This protein binds this small molecule.
Small molecule (SMILES): C[C@H](O)[C@H](N)[C@@H]1O[C@](O)(C(=O)O)C[C@H](O)[C@@H]1N

Sequence of chain 1.T:
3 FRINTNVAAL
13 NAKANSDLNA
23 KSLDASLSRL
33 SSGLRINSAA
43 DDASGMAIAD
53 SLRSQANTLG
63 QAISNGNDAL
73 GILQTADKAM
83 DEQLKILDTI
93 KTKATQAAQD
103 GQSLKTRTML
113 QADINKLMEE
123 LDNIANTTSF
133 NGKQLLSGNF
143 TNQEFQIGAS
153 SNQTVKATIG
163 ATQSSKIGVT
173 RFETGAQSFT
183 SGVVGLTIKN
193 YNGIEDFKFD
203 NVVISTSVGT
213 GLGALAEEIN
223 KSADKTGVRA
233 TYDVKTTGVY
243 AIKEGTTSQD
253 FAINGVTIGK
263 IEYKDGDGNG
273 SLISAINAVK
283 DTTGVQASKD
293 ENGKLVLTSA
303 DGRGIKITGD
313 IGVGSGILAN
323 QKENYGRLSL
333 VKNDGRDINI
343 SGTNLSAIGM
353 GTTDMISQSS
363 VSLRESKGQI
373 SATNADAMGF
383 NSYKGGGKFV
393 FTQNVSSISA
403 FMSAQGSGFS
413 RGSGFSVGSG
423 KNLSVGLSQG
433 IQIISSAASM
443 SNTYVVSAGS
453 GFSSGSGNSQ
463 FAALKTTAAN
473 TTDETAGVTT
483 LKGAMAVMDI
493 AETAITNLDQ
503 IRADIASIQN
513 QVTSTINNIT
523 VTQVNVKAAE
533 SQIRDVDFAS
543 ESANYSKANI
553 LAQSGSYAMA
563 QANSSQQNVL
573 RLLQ

Binding-site contacts:
Ligand atom C5 contacts residue SER461 of chain 1.T at 4.0 Å.
Ligand atom N5 contacts residue THR354 of chain 1.T at 4.4 Å.
Ligand atom C7 contacts residue ALA439 of chain 1.T at 3.9 Å (hydrophobic).
Ligand atom C1 contacts residue SER461 of chain 1.T at 1.9 Å.
Ligand atom C1 contacts residue GLY457 of chain 1.T at 3.4 Å.
Ligand atom C4 contacts residue SER461 of chain 1.T at 3.5 Å.
Ligand atom N7 contacts residue MET442 of chain 1.T at 3.7 Å.
Ligand atom O1B contacts residue SER461 of chain 1.T at 2.4 Å (h-bond).
Ligand atom C1 contacts residue SER456 of chain 1.T at 4.3 Å.
Ligand atom C4 contacts residue THR354 of chain 1.T at 3.3 Å.
Ligand atom C6 contacts residue MET357 of chain 1.T at 4.5 Å (hydrophobic).
Ligand atom C9 contacts residue ALA439 of chain 1.T at 3.2 Å (hydrophobic).
Ligand atom O8 contacts residue SER456 of chain 1.T at 4.1 Å.
Ligand atom C2 contacts residue SER461 of chain 1.T at 1.4 Å.
Ligand atom C8 contacts residue ALA439 of chain 1.T at 3.5 Å (hydrophobic).
Ligand atom O4 contacts residue THR354 of chain 1.T at 2.4 Å (h-bond).
Ligand atom O1B contacts residue GLY457 of chain 1.T at 3.7 Å.
Ligand atom C5 contacts residue THR354 of chain 1.T at 3.9 Å.
Ligand atom O1B contacts residue GLY459 of chain 1.T at 3.5 Å (h-bond).
Ligand atom O1A contacts residue SER455 of chain 1.T at 4.3 Å.
Ligand atom C6 contacts residue SER461 of chain 1.T at 3.3 Å.
Ligand atom O1A contacts residue SER461 of chain 1.T at 2.9 Å (h-bond).
Ligand atom N7 contacts residue ALA439 of chain 1.T at 3.8 Å.
Ligand atom N7 contacts residue SER461 of chain 1.T at 4.5 Å.
Ligand atom C9 contacts residue ALA440 of chain 1.T at 4.0 Å (hydrophobic).
Ligand atom N7 contacts residue MET357 of chain 1.T at 3.4 Å.
Ligand atom C3 contacts residue SER461 of chain 1.T at 2.6 Å.
Ligand atom C2 contacts residue GLN462 of chain 1.T at 4.4 Å.
Ligand atom O1A contacts residue SER458 of chain 1.T at 4.3 Å.
Ligand atom C8 contacts residue ALA440 of chain 1.T at 4.2 Å (hydrophobic).
Ligand atom O1A contacts residue SER456 of chain 1.T at 3.3 Å.
Ligand atom O1B contacts residue SER458 of chain 1.T at 4.3 Å.
Ligand atom C7 contacts residue MET357 of chain 1.T at 4.2 Å (hydrophobic).
Ligand atom O6 contacts residue SER461 of chain 1.T at 2.5 Å (h-bond).
Ligand atom O1A contacts residue GLY457 of chain 1.T at 2.4 Å (h-bond).